Binding-site contacts:
Ligand atom F17 contacts residue MET267 of chain 1.C at 3.0 Å.
Ligand atom C16 contacts residue PHE283 of chain 1.C at 3.7 Å (hydrophobic).
Ligand atom C26 contacts residue ILE246 of chain 1.C at 3.4 Å (hydrophobic).
Ligand atom C07 contacts residue GLY279 of chain 1.C at 3.7 Å.
Ligand atom C20 contacts residue PHE283 of chain 1.C at 3.4 Å (hydrophobic).
Ligand atom C28 contacts residue GLN280 of chain 1.C at 3.6 Å.
Ligand atom F19 contacts residue PHE283 of chain 1.C at 3.4 Å.
Ligand atom N15 contacts residue GLN280 of chain 1.C at 3.1 Å (h-bond).
Ligand atom C22 contacts residue ILE246 of chain 1.C at 3.2 Å (hydrophobic).
Ligand atom C27 contacts residue TYR247 of chain 1.C at 3.5 Å (hydrophobic).
Ligand atom C03 contacts residue MET267 of chain 1.C at 3.5 Å (hydrophobic).
Ligand atom C10 contacts residue MET267 of chain 1.C at 3.8 Å (hydrophobic).
Ligand atom N02 contacts residue MET267 of chain 1.C at 3.6 Å.
Ligand atom C26 contacts residue VAL232 of chain 1.C at 3.8 Å (hydrophobic).
Ligand atom N21 contacts residue PHE283 of chain 1.C at 3.7 Å.
Ligand atom C11 contacts residue MET267 of chain 1.C at 3.3 Å (hydrophobic).
Ligand atom N01 contacts residue GLY279 of chain 1.C at 3.5 Å (h-bond).
Ligand atom N06 contacts residue MET267 of chain 1.C at 3.4 Å.
Ligand atom C05 contacts residue GLY279 of chain 1.C at 3.5 Å.
Ligand atom C03 contacts residue GLY279 of chain 1.C at 3.5 Å.
Ligand atom N24 contacts residue LEU229 of chain 1.C at 3.8 Å.
Ligand atom C23 contacts residue ILE246 of chain 1.C at 3.3 Å (hydrophobic).
Ligand atom N04 contacts residue TYR247 of chain 1.C at 2.5 Å (h-bond).
Ligand atom N04 contacts residue GLY279 of chain 1.C at 3.8 Å.
Ligand atom C05 contacts residue TYR247 of chain 1.C at 3.4 Å (hydrophobic).
Ligand atom F17 contacts residue PHE250 of chain 1.C at 3.2 Å.
Ligand atom C13 contacts residue PHE283 of chain 1.C at 3.5 Å (hydrophobic).
Ligand atom C03 contacts residue TYR247 of chain 1.C at 3.6 Å (hydrophobic).
Ligand atom C09 contacts residue PRO266 of chain 1.C at 3.7 Å (hydrophobic).
Ligand atom C08 contacts residue GLU275 of chain 1.C at 3.3 Å.
Ligand atom C07 contacts residue GLU275 of chain 1.C at 3.8 Å.
Ligand atom C25 contacts residue GLN280 of chain 1.C at 3.2 Å.
Ligand atom F18 contacts residue PHE283 of chain 1.C at 3.5 Å.
Ligand atom C07 contacts residue TYR247 of chain 1.C at 3.5 Å (hydrophobic).
Ligand atom C25 contacts residue ILE246 of chain 1.C at 3.2 Å (hydrophobic).
Ligand atom C12 contacts residue PHE283 of chain 1.C at 3.3 Å (hydrophobic).
Ligand atom C27 contacts residue GLN280 of chain 1.C at 3.5 Å.
Ligand atom F19 contacts residue MET267 of chain 1.C at 3.4 Å.
Ligand atom N01 contacts residue MET267 of chain 1.C at 3.3 Å.
Ligand atom C28 contacts residue PHE283 of chain 1.C at 3.3 Å (hydrophobic).

This small molecule binds to this protein.
Small molecule (SMILES): Cc1nc2cc(C(F)(F)F)c(CCc3nc(N4CCCC4)nn3C)nn2c1C

Sequence of chain 1.C:
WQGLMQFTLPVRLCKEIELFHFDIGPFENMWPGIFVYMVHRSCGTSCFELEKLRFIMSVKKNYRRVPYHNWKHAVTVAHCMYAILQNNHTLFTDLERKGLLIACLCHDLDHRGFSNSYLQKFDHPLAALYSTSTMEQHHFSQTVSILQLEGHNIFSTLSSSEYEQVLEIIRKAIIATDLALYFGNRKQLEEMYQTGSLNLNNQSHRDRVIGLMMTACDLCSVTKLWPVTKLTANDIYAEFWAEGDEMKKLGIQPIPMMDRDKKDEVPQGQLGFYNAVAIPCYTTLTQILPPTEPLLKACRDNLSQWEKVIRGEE